Binding-site contacts:
Ligand atom O3 contacts residue ASP287 of chain 3.A at 2.8 Å (salt-bridge).
Ligand atom C4 contacts residue ASP287 of chain 3.A at 3.6 Å.
Ligand atom O4 contacts residue GLU217 of chain 3.A at 4.2 Å.
Ligand atom O6 contacts residue VAL135 of chain 3.A at 3.5 Å.
Ligand atom C1 contacts residue TRP137 of chain 3.A at 3.6 Å (hydrophobic).
Ligand atom O6 contacts residue THR90 of chain 3.A at 3.6 Å.
Ligand atom C1 contacts residue HIS54 of chain 3.A at 3.6 Å.
Ligand atom O1 contacts residue HIS54 of chain 3.A at 3.3 Å.
Ligand atom O4 contacts residue GLU181 of chain 3.A at 2.5 Å (salt-bridge).
Ligand atom O3 contacts residue HIS220 of chain 3.A at 3.3 Å.
Ligand atom O5 contacts residue PHE94 of chain 3.A at 3.9 Å.
Ligand atom O1 contacts residue PHE94 of chain 3.A at 4.0 Å.
Ligand atom O3 contacts residue MN1 of chain 3.B at 2.2 Å.
Ligand atom C5 contacts residue GLU181 of chain 3.A at 4.1 Å.
Ligand atom C6 contacts residue THR90 of chain 3.A at 3.8 Å.
Ligand atom C3 contacts residue MN1 of chain 3.B at 3.0 Å.
Ligand atom O5 contacts residue HIS54 of chain 3.A at 2.8 Å (h-bond).
Ligand atom O4 contacts residue ASP287 of chain 3.A at 3.0 Å (salt-bridge).
Ligand atom C2 contacts residue TRP137 of chain 3.A at 3.5 Å (hydrophobic).
Ligand atom C3 contacts residue GLU181 of chain 3.A at 3.8 Å.
Ligand atom C6 contacts residue TRP16 of chain 3.A at 4.0 Å (hydrophobic).
Ligand atom C4 contacts residue MN1 of chain 3.B at 3.0 Å.
Ligand atom C6 contacts residue HIS54 of chain 3.A at 3.5 Å.
Ligand atom C5 contacts residue HIS54 of chain 3.A at 3.5 Å.
Ligand atom C1 contacts residue PHE94 of chain 3.A at 3.7 Å (hydrophobic).
Ligand atom C4 contacts residue ASP245 of chain 3.A at 4.2 Å.
Ligand atom O3 contacts residue GLU217 of chain 3.A at 3.1 Å (salt-bridge).
Ligand atom O6 contacts residue TRP137 of chain 3.A at 3.4 Å.
Ligand atom O4 contacts residue MN1 of chain 3.B at 2.0 Å.
Ligand atom O6 contacts residue GLU181 of chain 3.A at 3.3 Å (salt-bridge).
Ligand atom C3 contacts residue ASP287 of chain 3.A at 3.1 Å.
Ligand atom O3 contacts residue GLU181 of chain 3.A at 2.9 Å (salt-bridge).
Ligand atom O4 contacts residue ASP245 of chain 3.A at 2.8 Å (salt-bridge).
Ligand atom O2 contacts residue PHE26 of chain 1.A at 3.3 Å.
Ligand atom O1 contacts residue TRP16 of chain 3.A at 3.5 Å (h-bond).
Ligand atom C4 contacts residue GLU181 of chain 3.A at 3.1 Å.
Ligand atom C5 contacts residue TRP16 of chain 3.A at 3.8 Å (hydrophobic).
Ligand atom O2 contacts residue TRP137 of chain 3.A at 3.7 Å.
Ligand atom C6 contacts residue GLU181 of chain 3.A at 3.8 Å.
Ligand atom O5 contacts residue TRP137 of chain 3.A at 3.7 Å.

Sequence of chain 3.A:
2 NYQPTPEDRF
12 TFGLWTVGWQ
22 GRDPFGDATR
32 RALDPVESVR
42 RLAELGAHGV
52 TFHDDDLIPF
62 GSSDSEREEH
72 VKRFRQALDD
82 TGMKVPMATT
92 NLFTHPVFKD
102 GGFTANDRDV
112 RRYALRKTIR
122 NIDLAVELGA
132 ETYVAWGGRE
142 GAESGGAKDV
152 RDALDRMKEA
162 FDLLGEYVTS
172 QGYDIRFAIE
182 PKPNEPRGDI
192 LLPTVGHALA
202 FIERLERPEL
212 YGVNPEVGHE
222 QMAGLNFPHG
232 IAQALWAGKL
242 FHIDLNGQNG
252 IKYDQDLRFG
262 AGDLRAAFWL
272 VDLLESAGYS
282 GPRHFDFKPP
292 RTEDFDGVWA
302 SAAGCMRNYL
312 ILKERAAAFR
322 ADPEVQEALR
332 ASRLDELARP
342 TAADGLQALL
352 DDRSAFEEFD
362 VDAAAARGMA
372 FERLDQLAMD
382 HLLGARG

Sequence of chain 1.A:
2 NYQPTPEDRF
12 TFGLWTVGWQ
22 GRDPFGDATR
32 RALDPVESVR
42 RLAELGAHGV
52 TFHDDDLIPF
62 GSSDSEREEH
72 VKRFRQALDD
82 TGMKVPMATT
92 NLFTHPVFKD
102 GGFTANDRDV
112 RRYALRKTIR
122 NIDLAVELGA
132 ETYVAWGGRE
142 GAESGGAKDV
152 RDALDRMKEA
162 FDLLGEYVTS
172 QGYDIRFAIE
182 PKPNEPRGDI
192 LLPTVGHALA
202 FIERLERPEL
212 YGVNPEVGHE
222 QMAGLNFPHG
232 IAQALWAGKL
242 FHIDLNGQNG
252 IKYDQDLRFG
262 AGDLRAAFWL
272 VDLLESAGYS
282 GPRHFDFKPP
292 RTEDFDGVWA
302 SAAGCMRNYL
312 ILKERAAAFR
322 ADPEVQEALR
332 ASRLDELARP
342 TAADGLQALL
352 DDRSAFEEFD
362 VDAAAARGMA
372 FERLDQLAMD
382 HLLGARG

A small-molecule ligand and the protein it binds are described below.
Small molecule (SMILES): OC[C@H]1O[C@H](O)[C@H](O)[C@@H](O)[C@@H]1O